Binding-site contacts:
Ligand atom O6 contacts residue VAL175 of chain 2.A at 3.7 Å.
Ligand atom O5 contacts residue ASN190 of chain 2.A at 2.4 Å (h-bond).
Ligand atom O7 contacts residue ASN190 of chain 2.A at 4.0 Å.
Ligand atom C1 contacts residue ARG185 of chain 2.A at 3.5 Å.
Ligand atom N2 contacts residue ASN190 of chain 2.A at 2.9 Å (h-bond).
Ligand atom C8 contacts residue ASN190 of chain 2.A at 3.6 Å.
Ligand atom C5 contacts residue ASN190 of chain 2.A at 3.8 Å.
Ligand atom C4 contacts residue ASN190 of chain 2.A at 4.3 Å.
Ligand atom O6 contacts residue ARG185 of chain 2.A at 4.0 Å.
Ligand atom C8 contacts residue THR191 of chain 2.A at 4.0 Å.
Ligand atom C1 contacts residue ASN190 of chain 2.A at 1.4 Å.
Ligand atom C7 contacts residue ASN190 of chain 2.A at 3.6 Å.
Ligand atom C2 contacts residue ASN190 of chain 2.A at 2.5 Å.
Ligand atom C5 contacts residue ARG185 of chain 2.A at 4.3 Å.
Ligand atom O5 contacts residue ARG185 of chain 2.A at 3.3 Å (salt-bridge).
Ligand atom C3 contacts residue ASN190 of chain 2.A at 3.9 Å.

Sequence of chain 2.A:
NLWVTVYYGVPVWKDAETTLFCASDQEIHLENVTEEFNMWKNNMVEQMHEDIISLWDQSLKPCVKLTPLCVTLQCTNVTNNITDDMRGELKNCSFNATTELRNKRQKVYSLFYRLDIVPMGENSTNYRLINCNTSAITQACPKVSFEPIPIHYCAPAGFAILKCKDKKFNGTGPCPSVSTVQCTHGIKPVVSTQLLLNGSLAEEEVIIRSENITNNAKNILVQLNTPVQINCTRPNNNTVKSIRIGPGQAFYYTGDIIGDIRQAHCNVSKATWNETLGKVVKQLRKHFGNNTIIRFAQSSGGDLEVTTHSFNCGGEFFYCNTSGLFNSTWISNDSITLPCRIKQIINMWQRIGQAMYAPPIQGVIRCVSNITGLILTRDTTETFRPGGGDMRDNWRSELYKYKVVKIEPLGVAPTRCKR

A protein and the small-molecule ligand that binds it are described below.
Small molecule (SMILES): CC(=O)N[C@@H]1[C@@H](O)[C@H](O)[C@@H](CO)O[C@H]1O